Sequence of chain 2.A:
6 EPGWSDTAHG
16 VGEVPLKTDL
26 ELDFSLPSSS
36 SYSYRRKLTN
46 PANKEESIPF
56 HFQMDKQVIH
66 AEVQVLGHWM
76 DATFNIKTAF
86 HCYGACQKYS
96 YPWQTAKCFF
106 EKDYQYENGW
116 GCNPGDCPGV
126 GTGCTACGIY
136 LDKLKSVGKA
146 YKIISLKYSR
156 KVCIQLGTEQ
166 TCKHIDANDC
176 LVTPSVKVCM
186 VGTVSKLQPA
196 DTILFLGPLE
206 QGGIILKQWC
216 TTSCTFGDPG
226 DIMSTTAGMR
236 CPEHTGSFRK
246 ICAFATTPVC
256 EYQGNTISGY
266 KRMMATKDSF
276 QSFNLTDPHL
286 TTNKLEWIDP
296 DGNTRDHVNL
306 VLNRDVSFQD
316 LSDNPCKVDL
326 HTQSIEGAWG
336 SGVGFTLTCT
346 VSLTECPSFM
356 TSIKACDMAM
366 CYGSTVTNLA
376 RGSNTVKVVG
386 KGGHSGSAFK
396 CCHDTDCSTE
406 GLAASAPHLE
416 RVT

The small molecule below binds the protein below.
Small molecule (SMILES): CC(=O)N[C@H]1[C@H](O[C@H]2[C@H](O)[C@@H](NC(C)=O)CO[C@@H]2CO)O[C@H](CO)[C@@H](O[C@@H]2O[C@H](CO)[C@@H](O)[C@H](O[C@H]3O[C@H](CO)[C@@H](O)[C@H](O)[C@@H]3O)[C@@H]2O)[C@@H]1O

Binding-site contacts:
Ligand atom O3 contacts residue GLU331 of chain 1.A at 3.5 Å (salt-bridge).
Ligand atom O7 contacts residue VAL338 of chain 1.A at 3.8 Å.
Ligand atom O3 contacts residue THR341 of chain 1.A at 3.7 Å.
Ligand atom O5 contacts residue ASN279 of chain 2.A at 2.3 Å (h-bond).
Ligand atom C2 contacts residue THR341 of chain 1.A at 4.0 Å.
Ligand atom N2 contacts residue ASN279 of chain 2.A at 3.0 Å (h-bond).
Ligand atom C1 contacts residue ASN279 of chain 2.A at 1.4 Å.
Ligand atom C2 contacts residue GLN206 of chain 2.A at 3.9 Å.
Ligand atom C8 contacts residue ILE209 of chain 2.A at 3.9 Å (hydrophobic).
Ligand atom C6 contacts residue VAL338 of chain 1.A at 4.1 Å (hydrophobic).
Ligand atom C7 contacts residue ASN279 of chain 2.A at 3.4 Å.
Ligand atom C6 contacts residue GLU331 of chain 1.A at 3.3 Å.
Ligand atom C8 contacts residue VAL384 of chain 1.A at 3.9 Å (hydrophobic).
Ligand atom C4 contacts residue GLN206 of chain 2.A at 3.3 Å.
Ligand atom C6 contacts residue GLN206 of chain 2.A at 3.6 Å.
Ligand atom O5 contacts residue GLU331 of chain 1.A at 3.4 Å (salt-bridge).
Ligand atom C5 contacts residue GLU331 of chain 1.A at 3.9 Å.
Ligand atom O5 contacts residue GLN206 of chain 2.A at 3.3 Å (h-bond).
Ligand atom O6 contacts residue GLY207 of chain 2.A at 3.4 Å.
Ligand atom C8 contacts residue VAL338 of chain 1.A at 3.6 Å (hydrophobic).
Ligand atom O7 contacts residue LYS272 of chain 2.A at 3.5 Å (salt-bridge).
Ligand atom C5 contacts residue ASN279 of chain 2.A at 3.6 Å.
Ligand atom O6 contacts residue GLU331 of chain 1.A at 2.6 Å (salt-bridge).
Ligand atom C2 contacts residue ASN279 of chain 2.A at 2.5 Å.
Ligand atom N2 contacts residue VAL384 of chain 1.A at 3.6 Å.
Ligand atom C3 contacts residue ASN279 of chain 2.A at 3.8 Å.
Ligand atom C8 contacts residue LYS272 of chain 2.A at 3.6 Å.
Ligand atom N2 contacts residue THR341 of chain 1.A at 3.3 Å (h-bond).
Ligand atom C1 contacts residue GLN206 of chain 2.A at 4.0 Å.
Ligand atom O7 contacts residue ASN279 of chain 2.A at 3.3 Å (h-bond).
Ligand atom C5 contacts residue GLN206 of chain 2.A at 3.6 Å.
Ligand atom C3 contacts residue THR341 of chain 1.A at 3.7 Å.
Ligand atom O6 contacts residue GLY208 of chain 2.A at 3.9 Å.
Ligand atom C6 contacts residue SER277 of chain 2.A at 4.0 Å.
Ligand atom C7 contacts residue VAL338 of chain 1.A at 3.7 Å (hydrophobic).
Ligand atom O5 contacts residue GLY207 of chain 2.A at 3.9 Å.
Ligand atom C7 contacts residue VAL384 of chain 1.A at 4.1 Å (hydrophobic).
Ligand atom O6 contacts residue GLN206 of chain 2.A at 2.5 Å (h-bond).
Ligand atom C8 contacts residue THR341 of chain 1.A at 3.9 Å.
Ligand atom C8 contacts residue LYS382 of chain 1.A at 3.9 Å.

Sequence of chain 1.A:
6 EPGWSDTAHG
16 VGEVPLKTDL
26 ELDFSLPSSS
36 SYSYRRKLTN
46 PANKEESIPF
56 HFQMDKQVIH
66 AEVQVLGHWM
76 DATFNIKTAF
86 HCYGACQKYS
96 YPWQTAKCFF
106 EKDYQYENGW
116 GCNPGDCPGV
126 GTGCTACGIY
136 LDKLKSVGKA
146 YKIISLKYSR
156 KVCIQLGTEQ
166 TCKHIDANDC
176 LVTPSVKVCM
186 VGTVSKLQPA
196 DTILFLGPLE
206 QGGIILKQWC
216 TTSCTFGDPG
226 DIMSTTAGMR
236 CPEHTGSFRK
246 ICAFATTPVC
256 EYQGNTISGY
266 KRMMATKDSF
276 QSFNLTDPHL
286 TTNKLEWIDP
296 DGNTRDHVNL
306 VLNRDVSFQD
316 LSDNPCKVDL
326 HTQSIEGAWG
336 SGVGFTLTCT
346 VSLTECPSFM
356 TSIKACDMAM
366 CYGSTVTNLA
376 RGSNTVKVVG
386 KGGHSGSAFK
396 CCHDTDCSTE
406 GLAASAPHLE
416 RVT